Sequence of chain 1.C:
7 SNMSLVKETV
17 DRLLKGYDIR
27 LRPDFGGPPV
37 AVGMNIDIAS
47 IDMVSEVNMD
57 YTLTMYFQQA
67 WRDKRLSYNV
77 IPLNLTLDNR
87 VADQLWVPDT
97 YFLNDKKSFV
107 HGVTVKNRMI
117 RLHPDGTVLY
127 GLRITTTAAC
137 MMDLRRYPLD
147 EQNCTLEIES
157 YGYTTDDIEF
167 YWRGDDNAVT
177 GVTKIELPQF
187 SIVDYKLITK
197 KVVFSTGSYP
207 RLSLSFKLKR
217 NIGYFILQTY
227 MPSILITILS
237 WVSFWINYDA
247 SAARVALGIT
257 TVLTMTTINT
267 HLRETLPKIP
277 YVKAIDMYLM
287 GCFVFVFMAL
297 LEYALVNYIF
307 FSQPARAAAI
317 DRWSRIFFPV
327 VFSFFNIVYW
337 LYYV

Binding-site contacts:
Ligand atom O7 contacts residue ASN111 of chain 1.D at 3.2 Å (h-bond).
Ligand atom C6 contacts residue PRO115 of chain 1.D at 3.7 Å (hydrophobic).
Ligand atom C8 contacts residue ASN111 of chain 1.D at 4.3 Å.
Ligand atom O5 contacts residue ASN111 of chain 1.D at 2.4 Å (h-bond).
Ligand atom C2 contacts residue ASN111 of chain 1.D at 2.4 Å.
Ligand atom O3 contacts residue ASP89 of chain 1.C at 4.4 Å.
Ligand atom O5 contacts residue PRO115 of chain 1.D at 4.3 Å.
Ligand atom C8 contacts residue MET114 of chain 1.D at 3.9 Å (hydrophobic).
Ligand atom C7 contacts residue ASN111 of chain 1.D at 3.2 Å.
Ligand atom C5 contacts residue ASN111 of chain 1.D at 3.7 Å.
Ligand atom C5 contacts residue PRO115 of chain 1.D at 3.9 Å (hydrophobic).
Ligand atom C3 contacts residue ASN111 of chain 1.D at 3.7 Å.
Ligand atom C4 contacts residue ASN111 of chain 1.D at 4.2 Å.
Ligand atom C1 contacts residue ASN111 of chain 1.D at 1.4 Å.
Ligand atom N2 contacts residue ASN111 of chain 1.D at 2.8 Å (h-bond).

Sequence of chain 1.D:
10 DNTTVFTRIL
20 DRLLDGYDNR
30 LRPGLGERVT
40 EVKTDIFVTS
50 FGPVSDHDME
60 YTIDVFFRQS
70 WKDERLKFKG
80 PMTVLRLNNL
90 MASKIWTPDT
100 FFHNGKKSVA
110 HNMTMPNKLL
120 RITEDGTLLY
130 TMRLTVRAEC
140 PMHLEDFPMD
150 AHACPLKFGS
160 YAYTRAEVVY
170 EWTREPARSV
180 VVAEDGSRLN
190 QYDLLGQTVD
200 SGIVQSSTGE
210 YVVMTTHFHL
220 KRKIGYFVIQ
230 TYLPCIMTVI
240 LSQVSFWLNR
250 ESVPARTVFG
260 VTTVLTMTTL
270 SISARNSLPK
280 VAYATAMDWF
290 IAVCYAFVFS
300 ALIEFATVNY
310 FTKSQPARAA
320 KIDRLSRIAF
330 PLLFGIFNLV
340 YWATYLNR

A small-molecule ligand and the protein it binds are described below.
Small molecule (SMILES): CC(=O)N[C@H]1[C@H](O[C@H]2[C@H](O)[C@@H](NC(C)=O)CO[C@@H]2CO)O[C@H](CO)[C@@H](O)[C@@H]1O